Binding-site contacts:
Ligand atom O2' contacts residue ILE101 of chain 1.C at 4.1 Å.
Ligand atom O3' contacts residue LEU142 of chain 1.C at 4.0 Å.
Ligand atom O3B contacts residue ILE101 of chain 1.C at 3.5 Å.
Ligand atom O1B contacts residue SER99 of chain 1.C at 3.8 Å.
Ligand atom C5 contacts residue ARG75 of chain 1.C at 3.9 Å.
Ligand atom O3A contacts residue PHE100 of chain 1.C at 3.0 Å.
Ligand atom O1B contacts residue LYS34 of chain 1.C at 4.0 Å.
Ligand atom SB contacts residue ILE101 of chain 1.C at 3.4 Å (h-bond).
Ligand atom O1B contacts residue PHE100 of chain 1.C at 3.2 Å.
Ligand atom O2' contacts residue LEU142 of chain 1.C at 3.7 Å.
Ligand atom N1 contacts residue THR155 of chain 1.C at 4.1 Å.
Ligand atom N6 contacts residue THR155 of chain 1.C at 3.9 Å.
Ligand atom O2B contacts residue ILE101 of chain 1.C at 3.1 Å (h-bond).
Ligand atom C5' contacts residue GLY57 of chain 1.C at 4.2 Å.
Ligand atom N6 contacts residue ARG75 of chain 1.C at 3.5 Å.
Ligand atom O5' contacts residue ARG61 of chain 1.C at 3.5 Å (salt-bridge).
Ligand atom C5' contacts residue ARG61 of chain 1.C at 3.5 Å.
Ligand atom C2 contacts residue PHE154 of chain 1.C at 3.5 Å (hydrophobic).
Ligand atom N7 contacts residue ARG75 of chain 1.C at 3.7 Å.
Ligand atom O2' contacts residue PHE154 of chain 1.C at 4.1 Å.
Ligand atom O1A contacts residue ARG75 of chain 1.C at 3.7 Å.
Ligand atom C6 contacts residue THR155 of chain 1.C at 4.2 Å.
Ligand atom C6 contacts residue ARG75 of chain 1.C at 3.8 Å.
Ligand atom O2A contacts residue ASN78 of chain 1.C at 3.9 Å.
Ligand atom O1B contacts residue ILE101 of chain 1.C at 2.8 Å (h-bond).
Ligand atom O1A contacts residue ASN78 of chain 1.C at 4.0 Å.
Ligand atom O2B contacts residue PHE100 of chain 1.C at 3.9 Å.
Ligand atom SB contacts residue PHE100 of chain 1.C at 3.9 Å.
Ligand atom C2 contacts residue GLY153 of chain 1.C at 4.0 Å.
Ligand atom C2' contacts residue ILE101 of chain 1.C at 4.0 Å (hydrophobic).
Ligand atom O2A contacts residue PHE100 of chain 1.C at 3.4 Å.
Ligand atom O2A contacts residue ARG61 of chain 1.C at 4.1 Å.
Ligand atom N3 contacts residue PHE154 of chain 1.C at 3.7 Å.
Ligand atom C8 contacts residue ILE101 of chain 1.C at 4.2 Å (hydrophobic).
Ligand atom O5' contacts residue GLY57 of chain 1.C at 3.8 Å.
Ligand atom O2' contacts residue SER30 of chain 1.C at 3.5 Å (h-bond).
Ligand atom N1 contacts residue GLY153 of chain 1.C at 3.4 Å (h-bond).
Ligand atom N9 contacts residue ILE101 of chain 1.C at 4.1 Å.
Ligand atom PA contacts residue PHE100 of chain 1.C at 3.8 Å.
Ligand atom C4' contacts residue ARG61 of chain 1.C at 3.9 Å.

Sequence of chain 1.C:
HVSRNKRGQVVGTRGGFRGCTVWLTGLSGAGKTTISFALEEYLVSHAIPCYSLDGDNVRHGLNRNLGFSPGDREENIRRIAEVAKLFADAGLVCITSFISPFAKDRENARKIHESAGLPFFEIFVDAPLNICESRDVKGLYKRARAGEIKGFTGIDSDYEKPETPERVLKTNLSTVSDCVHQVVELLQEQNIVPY

The small molecule below binds the protein below.
Small molecule (SMILES): Nc1ncnc2c1ncn2[C@@H]1O[C@H](CO[P](=O)(O)OS(=O)(=O)O)[C@@H](O)[C@H]1O